Binding-site contacts:
Ligand atom CAW contacts residue MET140 of chain 1.A at 3.5 Å (hydrophobic).
Ligand atom CAA contacts residue MET140 of chain 1.A at 3.6 Å (hydrophobic).
Ligand atom CAB contacts residue ARG86 of chain 1.A at 3.5 Å.
Ligand atom CAP contacts residue HIS255 of chain 1.A at 3.5 Å.
Ligand atom CAU contacts residue GLY90 of chain 1.A at 3.5 Å.
Ligand atom CAA contacts residue MET170 of chain 1.A at 3.5 Å (hydrophobic).
Ligand atom CBM contacts residue GLY90 of chain 1.A at 3.5 Å.
Ligand atom OAF contacts residue SER95 of chain 1.A at 2.8 Å (h-bond).
Ligand atom CAL contacts residue ARG94 of chain 1.A at 3.6 Å.
Ligand atom OBB contacts residue PHE70 of chain 1.A at 3.6 Å.
Ligand atom CAE contacts residue GLN92 of chain 1.A at 3.6 Å.
Ligand atom CBF contacts residue HIS129 of chain 1.A at 3.4 Å.
Ligand atom CBK contacts residue HIS255 of chain 1.A at 3.4 Å.
Ligand atom CAV contacts residue CYS91 of chain 1.A at 3.5 Å (hydrophobic).
Ligand atom CBG contacts residue ILE147 of chain 1.A at 3.5 Å (hydrophobic).
Ligand atom CAN contacts residue ARG94 of chain 1.A at 3.6 Å.
Ligand atom OAI contacts residue HIS129 of chain 1.A at 3.3 Å (h-bond).
Ligand atom OAG contacts residue ILE147 of chain 1.A at 3.6 Å.
Ligand atom OBD contacts residue HIS255 of chain 1.A at 3.4 Å (h-bond).
Ligand atom CBF contacts residue TYR279 of chain 1.A at 3.6 Å (hydrophobic).
Ligand atom CAV contacts residue MET170 of chain 1.A at 3.6 Å (hydrophobic).
Ligand atom CAA contacts residue PHE174 of chain 1.A at 3.7 Å (hydrophobic).
Ligand atom OAI contacts residue HIS255 of chain 1.A at 2.8 Å (h-bond).
Ligand atom OBA contacts residue ILE87 of chain 1.A at 3.5 Å.
Ligand atom CAD contacts residue PHE88 of chain 1.A at 3.7 Å (hydrophobic).
Ligand atom CAE contacts residue CYS91 of chain 1.A at 3.7 Å (hydrophobic).
Ligand atom OBE contacts residue LEU136 of chain 1.A at 3.1 Å.
Ligand atom OAF contacts residue LEU275 of chain 1.A at 3.6 Å.
Ligand atom CAN contacts residue LEU136 of chain 1.A at 3.5 Å (hydrophobic).
Ligand atom NAY contacts residue LEU136 of chain 1.A at 3.7 Å.
Ligand atom CAC contacts residue LYS69 of chain 1.A at 3.2 Å.
Ligand atom CAT contacts residue GLY90 of chain 1.A at 3.7 Å.
Ligand atom CAE contacts residue SER95 of chain 1.A at 3.7 Å.
Ligand atom CAK contacts residue CYS91 of chain 1.A at 3.7 Å (hydrophobic).
Ligand atom OAI contacts residue TYR279 of chain 1.A at 2.6 Å (h-bond).
Ligand atom CAU contacts residue ILE68 of chain 1.A at 3.7 Å (hydrophobic).
Ligand atom NBR contacts residue ILE147 of chain 1.A at 3.6 Å.
Ligand atom OAF contacts residue HIS129 of chain 1.A at 2.8 Å (h-bond).
Ligand atom CAO contacts residue HIS255 of chain 1.A at 3.5 Å.
Ligand atom OAH contacts residue CYS91 of chain 1.A at 3.7 Å.

Sequence of chain 1.A:
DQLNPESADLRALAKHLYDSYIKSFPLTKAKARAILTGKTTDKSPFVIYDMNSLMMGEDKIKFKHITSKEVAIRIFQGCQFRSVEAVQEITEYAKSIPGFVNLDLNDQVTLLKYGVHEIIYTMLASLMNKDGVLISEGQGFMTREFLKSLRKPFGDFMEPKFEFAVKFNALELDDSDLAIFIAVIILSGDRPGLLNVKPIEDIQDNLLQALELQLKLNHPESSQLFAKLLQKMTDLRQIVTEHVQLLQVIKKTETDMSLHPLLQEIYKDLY

A small-molecule ligand and the protein it binds are described below.
Small molecule (SMILES): CC[C@@H](OC(=O)N(Cc1ccccc1)C(=O)Nc1cc(OC)cc(OC)c1)c1cc(-c2ccc(OC(C)(C)C(=O)O)cc2)no1